This small molecule binds to this protein.
Small molecule (SMILES): CC(=O)N[C@@H]1[C@@H](O)[C@H](O)[C@@H](CO)O[C@H]1O

Sequence of chain 1.C:
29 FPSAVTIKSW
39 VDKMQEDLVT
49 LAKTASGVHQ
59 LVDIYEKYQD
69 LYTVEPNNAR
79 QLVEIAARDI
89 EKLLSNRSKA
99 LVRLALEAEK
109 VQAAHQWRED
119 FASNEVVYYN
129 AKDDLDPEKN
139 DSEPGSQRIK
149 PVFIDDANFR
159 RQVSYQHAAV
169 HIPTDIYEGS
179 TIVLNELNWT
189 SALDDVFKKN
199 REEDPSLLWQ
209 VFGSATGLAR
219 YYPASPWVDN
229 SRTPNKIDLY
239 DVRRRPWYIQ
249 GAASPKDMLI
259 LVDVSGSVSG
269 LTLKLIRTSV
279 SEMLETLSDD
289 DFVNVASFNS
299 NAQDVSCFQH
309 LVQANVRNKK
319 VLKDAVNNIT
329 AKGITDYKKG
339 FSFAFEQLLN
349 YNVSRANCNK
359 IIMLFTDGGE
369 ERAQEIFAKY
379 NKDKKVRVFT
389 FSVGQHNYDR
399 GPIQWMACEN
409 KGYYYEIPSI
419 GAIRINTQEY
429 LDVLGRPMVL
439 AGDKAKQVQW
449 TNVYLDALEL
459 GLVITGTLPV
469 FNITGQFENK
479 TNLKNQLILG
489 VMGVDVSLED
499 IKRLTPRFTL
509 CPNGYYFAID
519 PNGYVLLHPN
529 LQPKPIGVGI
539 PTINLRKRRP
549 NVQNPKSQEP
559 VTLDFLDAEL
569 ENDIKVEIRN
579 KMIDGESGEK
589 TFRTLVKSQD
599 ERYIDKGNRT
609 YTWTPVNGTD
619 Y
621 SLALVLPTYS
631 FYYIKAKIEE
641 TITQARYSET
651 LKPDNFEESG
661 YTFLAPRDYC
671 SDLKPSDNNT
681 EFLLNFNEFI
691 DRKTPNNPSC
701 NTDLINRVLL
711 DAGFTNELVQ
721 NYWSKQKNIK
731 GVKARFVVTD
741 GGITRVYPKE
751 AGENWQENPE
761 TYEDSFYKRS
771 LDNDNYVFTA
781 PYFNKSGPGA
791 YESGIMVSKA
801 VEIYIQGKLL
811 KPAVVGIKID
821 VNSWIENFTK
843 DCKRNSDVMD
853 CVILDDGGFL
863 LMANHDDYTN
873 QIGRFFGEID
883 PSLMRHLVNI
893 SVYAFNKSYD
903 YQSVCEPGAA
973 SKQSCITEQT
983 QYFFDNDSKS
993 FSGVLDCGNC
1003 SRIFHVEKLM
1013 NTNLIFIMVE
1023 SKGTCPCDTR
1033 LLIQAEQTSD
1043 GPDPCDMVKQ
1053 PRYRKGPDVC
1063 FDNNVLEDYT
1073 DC

Binding-site contacts:
Ligand atom C7 contacts residue ASN988 of chain 1.C at 3.3 Å.
Ligand atom C8 contacts residue ASN988 of chain 1.C at 4.0 Å.
Ligand atom C3 contacts residue ASN988 of chain 1.C at 4.0 Å.
Ligand atom C2 contacts residue ASN988 of chain 1.C at 2.7 Å.
Ligand atom O6 contacts residue ILE892 of chain 1.C at 3.4 Å.
Ligand atom C1 contacts residue SER893 of chain 1.C at 4.4 Å.
Ligand atom C1 contacts residue SER990 of chain 1.C at 3.6 Å.
Ligand atom O7 contacts residue ASN988 of chain 1.C at 3.6 Å.
Ligand atom C5 contacts residue SER893 of chain 1.C at 4.3 Å.
Ligand atom C6 contacts residue ILE892 of chain 1.C at 4.1 Å (hydrophobic).
Ligand atom O6 contacts residue PHE993 of chain 1.C at 4.0 Å.
Ligand atom N2 contacts residue ASN988 of chain 1.C at 3.0 Å.
Ligand atom C1 contacts residue ASN988 of chain 1.C at 1.5 Å.
Ligand atom C1 contacts residue PHE993 of chain 1.C at 4.4 Å (hydrophobic).
Ligand atom N2 contacts residue SER990 of chain 1.C at 3.7 Å.
Ligand atom O5 contacts residue SER893 of chain 1.C at 3.5 Å (h-bond).
Ligand atom O7 contacts residue ASP989 of chain 1.C at 4.4 Å.
Ligand atom C5 contacts residue ASN988 of chain 1.C at 3.6 Å.
Ligand atom O5 contacts residue ASN988 of chain 1.C at 2.3 Å (h-bond).
Ligand atom O6 contacts residue SER893 of chain 1.C at 4.2 Å.
Ligand atom C4 contacts residue ASN988 of chain 1.C at 4.3 Å.
Ligand atom O5 contacts residue PHE993 of chain 1.C at 4.2 Å.
Ligand atom C6 contacts residue SER893 of chain 1.C at 4.0 Å.
Ligand atom C2 contacts residue SER990 of chain 1.C at 4.2 Å.